Sequence of chain 1.A:
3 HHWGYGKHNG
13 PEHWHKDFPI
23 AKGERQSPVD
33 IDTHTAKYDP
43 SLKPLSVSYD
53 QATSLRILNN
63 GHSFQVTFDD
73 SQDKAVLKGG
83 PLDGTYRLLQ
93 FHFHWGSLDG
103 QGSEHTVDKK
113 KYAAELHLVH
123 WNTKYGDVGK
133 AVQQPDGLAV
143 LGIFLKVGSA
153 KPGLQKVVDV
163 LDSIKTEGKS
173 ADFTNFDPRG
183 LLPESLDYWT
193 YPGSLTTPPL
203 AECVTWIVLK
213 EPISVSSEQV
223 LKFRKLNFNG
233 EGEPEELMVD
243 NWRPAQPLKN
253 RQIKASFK

The protein below binds the small molecule below.
Small molecule (SMILES): O=C1NS(=O)(=O)c2ccccc21

Binding-site contacts:
Ligand atom C1 contacts residue THR199 of chain 1.A at 3.1 Å.
Ligand atom C4 contacts residue VAL121 of chain 1.A at 4.1 Å (hydrophobic).
Ligand atom O12 contacts residue ZN1 of chain 1.B at 4.0 Å.
Ligand atom O12 contacts residue LEU197 of chain 1.A at 3.5 Å.
Ligand atom C4 contacts residue LEU197 of chain 1.A at 3.7 Å (hydrophobic).
Ligand atom S10 contacts residue ZN1 of chain 1.B at 3.2 Å.
Ligand atom S10 contacts residue HIS119 of chain 1.A at 3.9 Å.
Ligand atom N9 contacts residue ZN1 of chain 1.B at 2.0 Å.
Ligand atom C2 contacts residue GLN92 of chain 1.A at 3.6 Å.
Ligand atom O8 contacts residue THR199 of chain 1.A at 2.5 Å.
Ligand atom C7 contacts residue ZN1 of chain 1.B at 3.0 Å.
Ligand atom C5 contacts residue VAL121 of chain 1.A at 3.9 Å (hydrophobic).
Ligand atom S10 contacts residue HIS94 of chain 1.A at 3.8 Å.
Ligand atom C3 contacts residue GLN92 of chain 1.A at 3.5 Å.
Ligand atom N9 contacts residue HIS94 of chain 1.A at 3.0 Å (h-bond).
Ligand atom C5 contacts residue LEU197 of chain 1.A at 3.4 Å (hydrophobic).
Ligand atom C1 contacts residue GLN92 of chain 1.A at 4.1 Å.
Ligand atom C4 contacts residue GLN92 of chain 1.A at 3.9 Å.
Ligand atom C7 contacts residue HIS94 of chain 1.A at 3.1 Å.
Ligand atom O8 contacts residue HIS96 of chain 1.A at 3.9 Å.
Ligand atom O11 contacts residue ZN1 of chain 1.B at 3.3 Å.
Ligand atom N9 contacts residue THR199 of chain 1.A at 3.8 Å.
Ligand atom C7 contacts residue THR199 of chain 1.A at 2.8 Å.
Ligand atom O11 contacts residue HIS94 of chain 1.A at 3.5 Å.
Ligand atom C1 contacts residue HIS94 of chain 1.A at 3.6 Å.
Ligand atom O11 contacts residue TRP208 of chain 1.A at 3.9 Å.
Ligand atom C6 contacts residue HIS94 of chain 1.A at 3.8 Å.
Ligand atom N9 contacts residue THR198 of chain 1.A at 3.2 Å (h-bond).
Ligand atom C7 contacts residue THR198 of chain 1.A at 4.0 Å.
Ligand atom C2 contacts residue THR199 of chain 1.A at 3.3 Å.
Ligand atom O11 contacts residue HIS119 of chain 1.A at 3.3 Å (h-bond).
Ligand atom O12 contacts residue THR198 of chain 1.A at 2.4 Å.
Ligand atom O12 contacts residue TRP208 of chain 1.A at 3.6 Å.
Ligand atom O11 contacts residue VAL142 of chain 1.A at 3.5 Å.
Ligand atom N9 contacts residue HIS119 of chain 1.A at 3.5 Å (h-bond).
Ligand atom S10 contacts residue THR198 of chain 1.A at 3.4 Å.
Ligand atom O8 contacts residue ZN1 of chain 1.B at 3.3 Å.
Ligand atom N9 contacts residue HIS96 of chain 1.A at 3.6 Å.
Ligand atom O8 contacts residue HIS94 of chain 1.A at 3.3 Å (h-bond).
Ligand atom O11 contacts residue VAL121 of chain 1.A at 3.7 Å.